Sequence of chain 1.A:
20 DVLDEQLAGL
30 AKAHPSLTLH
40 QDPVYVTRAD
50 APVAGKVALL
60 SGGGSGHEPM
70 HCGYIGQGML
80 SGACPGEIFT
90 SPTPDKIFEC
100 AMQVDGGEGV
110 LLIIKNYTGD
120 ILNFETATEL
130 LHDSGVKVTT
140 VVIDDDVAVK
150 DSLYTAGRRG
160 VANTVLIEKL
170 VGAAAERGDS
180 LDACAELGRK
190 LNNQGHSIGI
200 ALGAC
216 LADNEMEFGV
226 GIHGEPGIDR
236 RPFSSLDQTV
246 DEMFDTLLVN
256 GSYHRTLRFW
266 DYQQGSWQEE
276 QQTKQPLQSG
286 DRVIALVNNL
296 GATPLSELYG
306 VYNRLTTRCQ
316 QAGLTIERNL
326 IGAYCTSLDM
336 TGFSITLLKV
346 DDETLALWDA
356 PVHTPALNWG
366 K

Binding-site contacts:
Ligand atom C2 contacts residue HIS66 of chain 1.A at 3.4 Å.
Ligand atom O1 contacts residue GLY62 of chain 1.A at 3.1 Å.
Ligand atom C2 contacts residue GLY63 of chain 1.A at 3.9 Å.
Ligand atom O2 contacts residue THR89 of chain 1.A at 4.1 Å.
Ligand atom C1 contacts residue HIS228 of chain 1.A at 2.5 Å.
Ligand atom O1 contacts residue GLY63 of chain 1.A at 2.9 Å (h-bond).
Ligand atom C3 contacts residue GLY63 of chain 1.A at 3.9 Å.
Ligand atom C2 contacts residue HIS228 of chain 1.A at 1.5 Å.
Ligand atom C3 contacts residue ASP119 of chain 1.A at 3.6 Å.
Ligand atom O4P contacts residue SER90 of chain 1.A at 3.1 Å (h-bond).
Ligand atom C1 contacts residue HIS66 of chain 1.A at 3.7 Å.
Ligand atom P contacts residue ASP119 of chain 1.A at 3.4 Å.
Ligand atom O1 contacts residue HIS228 of chain 1.A at 3.8 Å.
Ligand atom O2 contacts residue GLY63 of chain 1.A at 3.1 Å (h-bond).
Ligand atom P contacts residue TYR116 of chain 1.A at 4.0 Å.
Ligand atom O3P contacts residue TYR153 of chain 1.A at 3.9 Å.
Ligand atom C3 contacts residue PHE88 of chain 1.A at 3.4 Å (hydrophobic).
Ligand atom O4P contacts residue ASP119 of chain 1.A at 3.9 Å.
Ligand atom O4P contacts residue PHE88 of chain 1.A at 3.4 Å (h-bond).
Ligand atom O1 contacts residue ASP119 of chain 1.A at 2.7 Å (salt-bridge).
Ligand atom O2 contacts residue HIS66 of chain 1.A at 2.5 Å (h-bond).
Ligand atom O1P contacts residue TYR116 of chain 1.A at 3.9 Å.
Ligand atom C1 contacts residue TYR116 of chain 1.A at 4.0 Å (hydrophobic).
Ligand atom O2P contacts residue ASP119 of chain 1.A at 2.8 Å (salt-bridge).
Ligand atom O1P contacts residue HIS228 of chain 1.A at 2.9 Å (h-bond).
Ligand atom C1 contacts residue ASP119 of chain 1.A at 3.6 Å.
Ligand atom C3 contacts residue THR89 of chain 1.A at 3.9 Å.
Ligand atom O1 contacts residue LYS114 of chain 1.A at 3.4 Å (salt-bridge).
Ligand atom C3 contacts residue SER90 of chain 1.A at 4.0 Å.
Ligand atom O2P contacts residue TYR116 of chain 1.A at 3.3 Å.
Ligand atom O2 contacts residue PHE88 of chain 1.A at 3.5 Å.
Ligand atom O2P contacts residue THR117 of chain 1.A at 4.1 Å.
Ligand atom O2P contacts residue GLY118 of chain 1.A at 2.9 Å (h-bond).
Ligand atom O4P contacts residue THR89 of chain 1.A at 3.4 Å.
Ligand atom C3 contacts residue HIS228 of chain 1.A at 2.5 Å.
Ligand atom C1 contacts residue GLY63 of chain 1.A at 3.9 Å.
Ligand atom C1 contacts residue LYS114 of chain 1.A at 3.6 Å.
Ligand atom O3P contacts residue HIS228 of chain 1.A at 4.0 Å.
Ligand atom O2 contacts residue HIS228 of chain 1.A at 2.4 Å (h-bond).
Ligand atom O1P contacts residue ASP119 of chain 1.A at 2.9 Å (salt-bridge).

A small-molecule ligand and the protein it binds are described below.
Small molecule (SMILES): O=C[C@H](O)COP(=O)(O)O